Sequence of chain 1.C:
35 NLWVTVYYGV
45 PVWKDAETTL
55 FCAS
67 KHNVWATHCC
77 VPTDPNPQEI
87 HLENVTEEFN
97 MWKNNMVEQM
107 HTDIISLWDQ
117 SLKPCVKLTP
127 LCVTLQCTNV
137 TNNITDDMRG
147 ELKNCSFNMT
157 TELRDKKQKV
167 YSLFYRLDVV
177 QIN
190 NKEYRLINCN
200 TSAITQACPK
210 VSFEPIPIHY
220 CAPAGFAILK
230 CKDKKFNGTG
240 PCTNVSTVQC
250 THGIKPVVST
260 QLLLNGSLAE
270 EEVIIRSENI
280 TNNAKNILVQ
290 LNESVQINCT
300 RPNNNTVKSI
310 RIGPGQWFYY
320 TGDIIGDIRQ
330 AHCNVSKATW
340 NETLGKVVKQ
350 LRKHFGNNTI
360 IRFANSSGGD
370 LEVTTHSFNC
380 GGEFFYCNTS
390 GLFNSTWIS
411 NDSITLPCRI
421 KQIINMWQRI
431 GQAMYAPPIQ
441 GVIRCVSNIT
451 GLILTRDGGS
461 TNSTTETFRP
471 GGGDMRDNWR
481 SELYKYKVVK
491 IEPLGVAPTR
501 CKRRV

Binding-site contacts:
Ligand atom O5 contacts residue ASN154 of chain 1.C at 2.4 Å (h-bond).
Ligand atom C1 contacts residue ASN154 of chain 1.C at 1.5 Å.
Ligand atom C3 contacts residue ASN154 of chain 1.C at 3.9 Å.
Ligand atom C5 contacts residue ASN154 of chain 1.C at 3.8 Å.
Ligand atom C4 contacts residue ASN154 of chain 1.C at 4.3 Å.
Ligand atom O7 contacts residue ASN154 of chain 1.C at 3.6 Å (h-bond).
Ligand atom C8 contacts residue LYS165 of chain 1.C at 4.0 Å.
Ligand atom C2 contacts residue ASN154 of chain 1.C at 2.5 Å.
Ligand atom C8 contacts residue SER152 of chain 1.C at 3.7 Å.
Ligand atom C7 contacts residue PHE153 of chain 1.C at 4.1 Å (hydrophobic).
Ligand atom C8 contacts residue ASN154 of chain 1.C at 3.8 Å.
Ligand atom C8 contacts residue PHE153 of chain 1.C at 3.4 Å (hydrophobic).
Ligand atom N2 contacts residue ASN154 of chain 1.C at 3.0 Å (h-bond).
Ligand atom C7 contacts residue ASN154 of chain 1.C at 3.4 Å.
Ligand atom O7 contacts residue PHE153 of chain 1.C at 4.0 Å.

This small molecule binds to this protein.
Small molecule (SMILES): CC(=O)N[C@@H]1[C@@H](O)[C@H](O)[C@@H](CO)O[C@H]1O